Binding-site contacts:
Ligand atom O7 contacts residue ASP7 of chain 1.B at 4.3 Å.
Ligand atom N2 contacts residue ASN11 of chain 1.B at 3.0 Å (h-bond).
Ligand atom C7 contacts residue ASN11 of chain 1.B at 4.0 Å.
Ligand atom C8 contacts residue VAL35 of chain 1.B at 4.5 Å (hydrophobic).
Ligand atom C8 contacts residue PHE6 of chain 1.B at 4.4 Å (hydrophobic).
Ligand atom O7 contacts residue ASN11 of chain 1.B at 4.4 Å.
Ligand atom C5 contacts residue ASN11 of chain 1.B at 3.6 Å.
Ligand atom C3 contacts residue ASN11 of chain 1.B at 3.8 Å.
Ligand atom O7 contacts residue VAL35 of chain 1.B at 4.4 Å.
Ligand atom O5 contacts residue ASP7 of chain 1.B at 4.0 Å.
Ligand atom C2 contacts residue ASN11 of chain 1.B at 2.4 Å.
Ligand atom C2 contacts residue ASP7 of chain 1.B at 3.8 Å.
Ligand atom C8 contacts residue PHE10 of chain 1.B at 3.7 Å (hydrophobic).
Ligand atom O5 contacts residue ASN11 of chain 1.B at 2.3 Å (h-bond).
Ligand atom C4 contacts residue ASN11 of chain 1.B at 4.2 Å.
Ligand atom C1 contacts residue ASP7 of chain 1.B at 3.8 Å.
Ligand atom N2 contacts residue ASP7 of chain 1.B at 4.4 Å.
Ligand atom C1 contacts residue ASN11 of chain 1.B at 1.4 Å.

Sequence of chain 1.B:
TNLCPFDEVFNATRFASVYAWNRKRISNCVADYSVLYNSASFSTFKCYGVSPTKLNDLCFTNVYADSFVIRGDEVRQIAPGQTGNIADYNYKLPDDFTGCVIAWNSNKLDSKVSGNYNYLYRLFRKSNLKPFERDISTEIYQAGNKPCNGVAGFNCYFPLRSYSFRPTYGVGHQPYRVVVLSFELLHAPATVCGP

A protein and the small-molecule ligand that binds it are described below.
Small molecule (SMILES): CC(=O)N[C@H]1[C@H](O[C@H]2[C@H](O)[C@@H](NC(C)=O)CO[C@@H]2CO)O[C@H](CO)[C@@H](O)[C@@H]1O